Sequence of chain 1.D:
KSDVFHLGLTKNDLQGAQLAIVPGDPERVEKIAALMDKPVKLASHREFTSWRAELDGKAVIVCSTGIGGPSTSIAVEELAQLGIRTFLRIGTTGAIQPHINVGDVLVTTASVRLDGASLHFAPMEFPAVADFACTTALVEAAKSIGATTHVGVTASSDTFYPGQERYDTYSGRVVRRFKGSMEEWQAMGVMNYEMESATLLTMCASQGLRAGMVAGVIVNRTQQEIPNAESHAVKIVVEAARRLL

Binding-site contacts:
Ligand atom O4 contacts residue PHE162 of chain 1.D at 4.3 Å.
Ligand atom N1 contacts residue THR94 of chain 1.D at 3.8 Å.
Ligand atom O4 contacts residue GLY96 of chain 1.D at 3.4 Å.
Ligand atom C4 contacts residue THR95 of chain 1.D at 4.1 Å.
Ligand atom C5 contacts residue ILE220 of chain 1.D at 4.2 Å (hydrophobic).
Ligand atom O2 contacts residue TYR195 of chain 1.D at 4.1 Å.
Ligand atom N3 contacts residue ARG168 of chain 1.D at 4.1 Å.
Ligand atom C5 contacts residue PHE162 of chain 1.D at 4.2 Å (hydrophobic).
Ligand atom C6 contacts residue THR95 of chain 1.D at 3.7 Å.
Ligand atom C2 contacts residue TYR195 of chain 1.D at 3.9 Å (hydrophobic).
Ligand atom C4 contacts residue GLY96 of chain 1.D at 3.4 Å.
Ligand atom O2 contacts residue GLN166 of chain 1.D at 2.9 Å (h-bond).
Ligand atom C6 contacts residue THR94 of chain 1.D at 3.7 Å.
Ligand atom O4 contacts residue GLN166 of chain 1.D at 3.5 Å (h-bond).
Ligand atom C2 contacts residue PHE162 of chain 1.D at 3.9 Å (hydrophobic).
Ligand atom F5 contacts residue THR95 of chain 1.D at 3.4 Å.
Ligand atom F5 contacts residue GLY96 of chain 1.D at 3.4 Å.
Ligand atom O4 contacts residue VAL221 of chain 1.D at 3.8 Å.
Ligand atom F5 contacts residue PRO229 of chain 1.D at 3.7 Å.
Ligand atom N3 contacts residue PHE162 of chain 1.D at 3.7 Å.
Ligand atom C2 contacts residue GLU196 of chain 1.D at 3.9 Å.
Ligand atom C5 contacts residue THR95 of chain 1.D at 3.5 Å.
Ligand atom N3 contacts residue TYR195 of chain 1.D at 3.9 Å.
Ligand atom F5 contacts residue ILE220 of chain 1.D at 3.2 Å.
Ligand atom O2 contacts residue GLU196 of chain 1.D at 3.3 Å.
Ligand atom O2 contacts residue MET197 of chain 1.D at 3.4 Å.
Ligand atom C2 contacts residue GLN166 of chain 1.D at 3.6 Å.
Ligand atom F5 contacts residue VAL221 of chain 1.D at 3.4 Å.
Ligand atom O4 contacts residue ARG168 of chain 1.D at 2.8 Å (salt-bridge).
Ligand atom C4 contacts residue ARG168 of chain 1.D at 3.7 Å.
Ligand atom N3 contacts residue GLY96 of chain 1.D at 4.1 Å.
Ligand atom C4 contacts residue GLN166 of chain 1.D at 3.6 Å.
Ligand atom N1 contacts residue PHE162 of chain 1.D at 4.2 Å.
Ligand atom C4 contacts residue PHE162 of chain 1.D at 3.9 Å (hydrophobic).
Ligand atom N3 contacts residue GLN166 of chain 1.D at 2.8 Å (h-bond).
Ligand atom N1 contacts residue THR95 of chain 1.D at 4.2 Å.
Ligand atom O2 contacts residue PHE162 of chain 1.D at 4.0 Å.
Ligand atom C5 contacts residue GLY96 of chain 1.D at 3.3 Å.
Ligand atom C6 contacts residue GLY96 of chain 1.D at 3.9 Å.
Ligand atom C6 contacts residue ILE220 of chain 1.D at 4.1 Å (hydrophobic).

This protein binds this small molecule.
Small molecule (SMILES): O=c1[nH]cc(F)c(=O)[nH]1